Sequence of chain 2.A:
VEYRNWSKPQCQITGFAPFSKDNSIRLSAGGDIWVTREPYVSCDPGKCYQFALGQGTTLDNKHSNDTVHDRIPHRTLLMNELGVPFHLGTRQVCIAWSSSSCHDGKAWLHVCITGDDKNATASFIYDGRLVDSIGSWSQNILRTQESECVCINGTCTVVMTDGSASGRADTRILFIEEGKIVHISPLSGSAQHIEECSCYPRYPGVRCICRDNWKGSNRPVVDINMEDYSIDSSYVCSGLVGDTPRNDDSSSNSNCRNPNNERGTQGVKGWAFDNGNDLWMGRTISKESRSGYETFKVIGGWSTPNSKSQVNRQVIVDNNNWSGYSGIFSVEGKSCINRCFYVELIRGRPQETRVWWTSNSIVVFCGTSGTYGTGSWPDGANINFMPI

Sequence of chain 1.B:
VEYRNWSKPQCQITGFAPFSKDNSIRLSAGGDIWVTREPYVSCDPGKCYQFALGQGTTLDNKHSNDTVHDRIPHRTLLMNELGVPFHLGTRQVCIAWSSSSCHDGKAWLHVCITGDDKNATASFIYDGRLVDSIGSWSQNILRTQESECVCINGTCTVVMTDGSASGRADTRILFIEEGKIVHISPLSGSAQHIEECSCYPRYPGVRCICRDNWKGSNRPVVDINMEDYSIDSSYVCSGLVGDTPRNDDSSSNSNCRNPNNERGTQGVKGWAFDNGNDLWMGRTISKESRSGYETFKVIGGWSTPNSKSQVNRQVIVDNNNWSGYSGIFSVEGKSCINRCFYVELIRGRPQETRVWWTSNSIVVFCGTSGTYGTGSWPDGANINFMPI

A protein and the small-molecule ligand that binds it are described below.
Small molecule (SMILES): CC(=O)N[C@H]1[C@H](O[C@H]2[C@H](O)[C@@H](NC(C)=O)CO[C@@H]2CO)O[C@H](CO)[C@@H](O[C@@H]2O[C@H](CO)[C@@H](O)[C@H](O[C@H]3O[C@H](CO)[C@@H](O)[C@H](O)[C@@H]3O)[C@@H]2O)[C@@H]1O

Binding-site contacts:
Ligand atom O5 contacts residue ASN119 of chain 2.A at 2.4 Å (h-bond).
Ligand atom C6 contacts residue GLY373 of chain 1.B at 3.5 Å.
Ligand atom O4 contacts residue GLN310 of chain 1.B at 3.8 Å.
Ligand atom C6 contacts residue TYR372 of chain 1.B at 3.4 Å (hydrophobic).
Ligand atom O2 contacts residue ARG313 of chain 1.B at 3.3 Å.
Ligand atom C8 contacts residue ASN312 of chain 1.B at 3.8 Å.
Ligand atom O5 contacts residue ASN312 of chain 1.B at 3.9 Å.
Ligand atom C5 contacts residue GLN310 of chain 1.B at 3.8 Å.
Ligand atom C2 contacts residue GLN310 of chain 1.B at 3.7 Å.
Ligand atom O5 contacts residue VAL311 of chain 1.B at 3.6 Å.
Ligand atom N2 contacts residue ASN312 of chain 1.B at 3.9 Å.
Ligand atom C6 contacts residue GLN310 of chain 1.B at 3.5 Å.
Ligand atom O4 contacts residue ARG313 of chain 1.B at 3.2 Å (salt-bridge).
Ligand atom C8 contacts residue TYR372 of chain 1.B at 3.9 Å (hydrophobic).
Ligand atom O2 contacts residue VAL311 of chain 1.B at 3.6 Å.
Ligand atom O3 contacts residue GLN310 of chain 1.B at 3.6 Å.
Ligand atom C2 contacts residue ASN119 of chain 2.A at 2.3 Å.
Ligand atom C4 contacts residue GLN310 of chain 1.B at 3.2 Å.
Ligand atom C3 contacts residue GLN310 of chain 1.B at 3.6 Å.
Ligand atom C2 contacts residue ARG313 of chain 1.B at 3.8 Å.
Ligand atom O3 contacts residue VAL311 of chain 1.B at 3.9 Å.
Ligand atom O6 contacts residue TYR372 of chain 1.B at 3.5 Å.
Ligand atom O2 contacts residue ASN312 of chain 1.B at 3.9 Å.
Ligand atom O4 contacts residue ASN312 of chain 1.B at 3.6 Å (h-bond).
Ligand atom C1 contacts residue ASN119 of chain 2.A at 1.5 Å.
Ligand atom O3 contacts residue GLN310 of chain 1.B at 3.2 Å (h-bond).
Ligand atom C7 contacts residue ASN119 of chain 2.A at 3.6 Å.
Ligand atom C3 contacts residue ASN119 of chain 2.A at 3.7 Å.
Ligand atom O4 contacts residue ARG313 of chain 1.B at 3.3 Å (salt-bridge).
Ligand atom C3 contacts residue ASN312 of chain 1.B at 3.6 Å.
Ligand atom C5 contacts residue ARG313 of chain 1.B at 3.9 Å.
Ligand atom C6 contacts residue VAL311 of chain 1.B at 3.9 Å (hydrophobic).
Ligand atom O6 contacts residue THR374 of chain 1.B at 3.7 Å.
Ligand atom O2 contacts residue GLN310 of chain 1.B at 2.8 Å (h-bond).
Ligand atom O3 contacts residue ASN312 of chain 1.B at 2.9 Å (h-bond).
Ligand atom N2 contacts residue ASN119 of chain 2.A at 2.8 Å (h-bond).
Ligand atom O5 contacts residue THR374 of chain 1.B at 3.5 Å.
Ligand atom O5 contacts residue GLY373 of chain 1.B at 3.4 Å.
Ligand atom C5 contacts residue ASN119 of chain 2.A at 3.7 Å.
Ligand atom O6 contacts residue GLY373 of chain 1.B at 2.7 Å (h-bond).